This small molecule binds to this protein.
Small molecule (SMILES): COc1ccc(NC(=O)Nc2ccncc2)cc1

Binding-site contacts:
Ligand atom C18 contacts residue LEU213 of chain 1.D at 3.5 Å (hydrophobic).
Ligand atom C04 contacts residue TYR300 of chain 1.D at 3.8 Å (hydrophobic).
Ligand atom C17 contacts residue PRO216 of chain 1.D at 4.0 Å (hydrophobic).
Ligand atom C05 contacts residue LEU218 of chain 1.D at 3.5 Å (hydrophobic).
Ligand atom C04 contacts residue LEU218 of chain 1.D at 3.9 Å (hydrophobic).
Ligand atom C08 contacts residue VAL220 of chain 1.D at 3.9 Å (hydrophobic).
Ligand atom N12 contacts residue PRO216 of chain 1.D at 3.9 Å.
Ligand atom C10 contacts residue LEU213 of chain 1.D at 4.1 Å (hydrophobic).
Ligand atom N09 contacts residue GLN382 of chain 1.D at 2.7 Å (h-bond).
Ligand atom O02 contacts residue LEU355 of chain 1.D at 3.5 Å.
Ligand atom C15 contacts residue PRO216 of chain 1.D at 3.4 Å (hydrophobic).
Ligand atom C06 contacts residue LEU218 of chain 1.D at 4.1 Å (hydrophobic).
Ligand atom O11 contacts residue SER214 of chain 1.D at 3.5 Å (h-bond).
Ligand atom O02 contacts residue LEU213 of chain 1.D at 3.8 Å.
Ligand atom C06 contacts residue LEU213 of chain 1.D at 4.0 Å (hydrophobic).
Ligand atom C06 contacts residue GLN382 of chain 1.D at 3.9 Å.
Ligand atom N09 contacts residue ASP215 of chain 1.D at 3.9 Å.
Ligand atom C03 contacts residue LEU213 of chain 1.D at 3.8 Å (hydrophobic).
Ligand atom C18 contacts residue ASP215 of chain 1.D at 3.8 Å.
Ligand atom N16 contacts residue PRO216 of chain 1.D at 3.6 Å.
Ligand atom N12 contacts residue ASP215 of chain 1.D at 3.6 Å (salt-bridge).
Ligand atom C01 contacts residue VAL220 of chain 1.D at 3.9 Å (hydrophobic).
Ligand atom C13 contacts residue ASP215 of chain 1.D at 3.9 Å.
Ligand atom C10 contacts residue GLN382 of chain 1.D at 3.2 Å.
Ligand atom C13 contacts residue PRO216 of chain 1.D at 3.4 Å (hydrophobic).
Ligand atom C14 contacts residue PRO216 of chain 1.D at 3.4 Å (hydrophobic).
Ligand atom O11 contacts residue LEU213 of chain 1.D at 3.3 Å (h-bond).
Ligand atom C13 contacts residue GLN382 of chain 1.D at 3.8 Å.
Ligand atom O11 contacts residue ASP215 of chain 1.D at 2.9 Å (salt-bridge).
Ligand atom C01 contacts residue LEU40 of chain 1.D at 3.5 Å (hydrophobic).
Ligand atom N09 contacts residue LEU218 of chain 1.D at 3.5 Å (h-bond).
Ligand atom C04 contacts residue LEU213 of chain 1.D at 4.1 Å (hydrophobic).
Ligand atom N12 contacts residue GLN382 of chain 1.D at 2.7 Å (h-bond).
Ligand atom C03 contacts residue LEU355 of chain 1.D at 3.6 Å (hydrophobic).
Ligand atom C07 contacts residue LEU213 of chain 1.D at 3.7 Å (hydrophobic).
Ligand atom C18 contacts residue PRO216 of chain 1.D at 3.8 Å (hydrophobic).
Ligand atom C04 contacts residue LEU355 of chain 1.D at 3.8 Å (hydrophobic).
Ligand atom C10 contacts residue ASP215 of chain 1.D at 3.2 Å.
Ligand atom C01 contacts residue LEU355 of chain 1.D at 3.9 Å (hydrophobic).
Ligand atom C08 contacts residue LEU213 of chain 1.D at 3.5 Å (hydrophobic).

Sequence of chain 1.D:
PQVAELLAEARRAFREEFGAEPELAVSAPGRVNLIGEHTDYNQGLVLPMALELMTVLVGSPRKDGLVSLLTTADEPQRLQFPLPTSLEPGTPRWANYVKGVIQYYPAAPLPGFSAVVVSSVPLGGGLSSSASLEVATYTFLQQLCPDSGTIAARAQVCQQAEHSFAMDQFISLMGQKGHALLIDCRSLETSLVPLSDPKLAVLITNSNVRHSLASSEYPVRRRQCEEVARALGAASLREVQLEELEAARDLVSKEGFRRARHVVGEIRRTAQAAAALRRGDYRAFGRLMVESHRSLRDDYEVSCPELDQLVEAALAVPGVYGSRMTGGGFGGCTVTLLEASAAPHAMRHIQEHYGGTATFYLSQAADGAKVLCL